Binding-site contacts:
Ligand atom C2 contacts residue LYS11 of chain 1.C at 3.5 Å.
Ligand atom O4P contacts residue GLY145 of chain 1.C at 3.7 Å.
Ligand atom C3 contacts residue GLU139 of chain 1.C at 3.6 Å.
Ligand atom O4P contacts residue SER199 of chain 1.C at 2.6 Å (h-bond).
Ligand atom O4P contacts residue ALA198 of chain 1.C at 3.5 Å.
Ligand atom O3P contacts residue GLY145 of chain 1.C at 2.8 Å (h-bond).
Ligand atom O3P contacts residue GLY177 of chain 1.C at 2.8 Å (h-bond).
Ligand atom C2 contacts residue HIS91 of chain 1.C at 3.8 Å.
Ligand atom C3 contacts residue ALA176 of chain 1.C at 4.0 Å (hydrophobic).
Ligand atom C3 contacts residue LYS11 of chain 1.C at 4.1 Å.
Ligand atom O2 contacts residue ILE144 of chain 1.C at 3.7 Å.
Ligand atom P contacts residue SER199 of chain 1.C at 3.6 Å.
Ligand atom C2 contacts residue ALA198 of chain 1.C at 4.1 Å (hydrophobic).
Ligand atom O1 contacts residue ASN9 of chain 1.C at 3.2 Å (h-bond).
Ligand atom P contacts residue GLY177 of chain 1.C at 4.0 Å.
Ligand atom O1 contacts residue GLU139 of chain 1.C at 2.8 Å (salt-bridge).
Ligand atom O3P contacts residue ALA176 of chain 1.C at 3.6 Å.
Ligand atom O2P contacts residue VAL197 of chain 1.C at 3.8 Å.
Ligand atom C1 contacts residue LEU196 of chain 1.C at 3.6 Å (hydrophobic).
Ligand atom O3P contacts residue ILE144 of chain 1.C at 3.7 Å.
Ligand atom O1 contacts residue HIS91 of chain 1.C at 3.0 Å (h-bond).
Ligand atom O3P contacts residue SER199 of chain 1.C at 4.2 Å.
Ligand atom C1 contacts residue ASN9 of chain 1.C at 4.2 Å.
Ligand atom O1 contacts residue LEU196 of chain 1.C at 4.0 Å.
Ligand atom C1 contacts residue GLU139 of chain 1.C at 3.1 Å.
Ligand atom O1P contacts residue LYS11 of chain 1.C at 3.5 Å (salt-bridge).
Ligand atom O2P contacts residue GLY177 of chain 1.C at 4.0 Å.
Ligand atom O2 contacts residue HIS91 of chain 1.C at 2.9 Å (h-bond).
Ligand atom O2P contacts residue ALA198 of chain 1.C at 2.9 Å (h-bond).
Ligand atom P contacts residue ALA198 of chain 1.C at 3.8 Å.
Ligand atom O2 contacts residue GLU139 of chain 1.C at 2.3 Å (salt-bridge).
Ligand atom P contacts residue GLY145 of chain 1.C at 3.7 Å.
Ligand atom O2 contacts residue LYS11 of chain 1.C at 3.1 Å (salt-bridge).
Ligand atom O1P contacts residue ILE144 of chain 1.C at 3.8 Å.
Ligand atom C3 contacts residue ALA198 of chain 1.C at 4.0 Å (hydrophobic).
Ligand atom C1 contacts residue HIS91 of chain 1.C at 3.9 Å.
Ligand atom C2 contacts residue GLU139 of chain 1.C at 3.1 Å.
Ligand atom O1P contacts residue GLY145 of chain 1.C at 4.2 Å.
Ligand atom O2P contacts residue SER199 of chain 1.C at 3.7 Å.
Ligand atom O1P contacts residue ALA198 of chain 1.C at 3.6 Å.

A protein and the small-molecule ligand that binds it are described below.
Small molecule (SMILES): O=P(O)(O)OC[C@H](O)CO

Sequence of chain 1.C:
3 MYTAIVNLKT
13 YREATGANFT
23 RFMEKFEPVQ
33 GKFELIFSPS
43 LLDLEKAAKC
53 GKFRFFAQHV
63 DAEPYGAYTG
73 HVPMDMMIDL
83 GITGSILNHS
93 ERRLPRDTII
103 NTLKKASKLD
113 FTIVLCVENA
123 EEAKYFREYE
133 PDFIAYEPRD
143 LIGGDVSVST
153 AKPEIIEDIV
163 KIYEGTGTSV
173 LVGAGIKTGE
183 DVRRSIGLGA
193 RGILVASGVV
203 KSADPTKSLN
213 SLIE